Sequence of chain 1.D:
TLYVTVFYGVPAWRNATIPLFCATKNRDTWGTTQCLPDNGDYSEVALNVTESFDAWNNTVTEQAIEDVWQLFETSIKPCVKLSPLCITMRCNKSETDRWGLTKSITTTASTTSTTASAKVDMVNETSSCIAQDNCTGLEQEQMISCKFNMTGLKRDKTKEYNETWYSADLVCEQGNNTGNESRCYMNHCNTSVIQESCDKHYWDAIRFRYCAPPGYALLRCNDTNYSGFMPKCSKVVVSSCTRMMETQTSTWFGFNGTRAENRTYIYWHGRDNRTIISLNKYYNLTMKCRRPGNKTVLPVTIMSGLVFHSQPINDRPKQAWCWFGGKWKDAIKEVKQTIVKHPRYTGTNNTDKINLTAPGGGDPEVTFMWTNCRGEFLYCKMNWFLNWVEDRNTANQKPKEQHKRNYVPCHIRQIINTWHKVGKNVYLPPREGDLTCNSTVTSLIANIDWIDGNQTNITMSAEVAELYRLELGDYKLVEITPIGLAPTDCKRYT

Binding-site contacts:
Ligand atom C5 contacts residue THR126 of chain 1.D at 3.7 Å.
Ligand atom C6 contacts residue THR126 of chain 1.D at 3.6 Å.
Ligand atom C3 contacts residue ASN124 of chain 1.D at 3.8 Å.
Ligand atom O5 contacts residue ASN124 of chain 1.D at 2.4 Å (h-bond).
Ligand atom O7 contacts residue ASN124 of chain 1.D at 4.0 Å.
Ligand atom C2 contacts residue THR126 of chain 1.D at 4.0 Å.
Ligand atom C4 contacts residue ASN124 of chain 1.D at 4.3 Å.
Ligand atom N2 contacts residue ASN124 of chain 1.D at 2.9 Å (h-bond).
Ligand atom O6 contacts residue THR126 of chain 1.D at 3.9 Å.
Ligand atom C4 contacts residue THR126 of chain 1.D at 3.9 Å.
Ligand atom C2 contacts residue ASN124 of chain 1.D at 2.5 Å.
Ligand atom C1 contacts residue ASN124 of chain 1.D at 1.4 Å.
Ligand atom C5 contacts residue ASN124 of chain 1.D at 3.6 Å.
Ligand atom O5 contacts residue THR126 of chain 1.D at 3.0 Å.
Ligand atom C7 contacts residue ASN124 of chain 1.D at 3.9 Å.
Ligand atom C1 contacts residue THR126 of chain 1.D at 3.8 Å.

A protein and the small-molecule ligand that binds it are described below.
Small molecule (SMILES): CC(=O)N[C@H]1[C@H](O[C@H]2[C@H](O)[C@@H](NC(C)=O)CO[C@@H]2CO)O[C@H](CO)[C@@H](O[C@@H]2O[C@H](CO)[C@@H](O)[C@H](O)[C@@H]2O)[C@@H]1O